Binding-site contacts:
Ligand atom C5 contacts residue GLU117 of chain 2.A at 3.6 Å.
Ligand atom N3 contacts residue GLY118 of chain 2.A at 3.8 Å.
Ligand atom N3 contacts residue ARG119 of chain 2.A at 3.9 Å.
Ligand atom C12 contacts residue GLU60 of chain 2.A at 3.5 Å.
Ligand atom C2 contacts residue MN1 of chain 2.D at 3.3 Å.
Ligand atom C13 contacts residue LYS56 of chain 2.A at 3.9 Å.
Ligand atom C2 contacts residue MSR1 of chain 2.G at 3.6 Å.
Ligand atom C5 contacts residue LEU79 of chain 2.A at 3.8 Å (hydrophobic).
Ligand atom C15 contacts residue ASP120 of chain 2.A at 3.8 Å.
Ligand atom C11 contacts residue LEU53 of chain 2.A at 3.9 Å (hydrophobic).
Ligand atom C2 contacts residue ALA57 of chain 2.A at 3.9 Å (hydrophobic).
Ligand atom C2 contacts residue ARG119 of chain 2.A at 3.5 Å.
Ligand atom C12 contacts residue ARG119 of chain 2.A at 3.8 Å.
Ligand atom C4 contacts residue GLY118 of chain 2.A at 3.6 Å.
Ligand atom C16 contacts residue ARG119 of chain 2.A at 3.9 Å.
Ligand atom C14 contacts residue LYS56 of chain 2.A at 3.6 Å.
Ligand atom C16 contacts residue GLY118 of chain 2.A at 3.3 Å.
Ligand atom NFE contacts residue MN1 of chain 2.D at 2.3 Å.
Ligand atom N3 contacts residue ALA57 of chain 2.A at 3.6 Å.
Ligand atom NFE contacts residue GLY118 of chain 2.A at 3.5 Å (h-bond).
Ligand atom C4 contacts residue LEU53 of chain 2.A at 3.2 Å (hydrophobic).
Ligand atom O17 contacts residue LYS56 of chain 2.A at 3.9 Å.
Ligand atom C5 contacts residue MSR1 of chain 2.G at 3.9 Å.
Ligand atom C5 contacts residue GLY118 of chain 2.A at 3.6 Å.
Ligand atom C4 contacts residue ALA57 of chain 2.A at 3.5 Å (hydrophobic).
Ligand atom C13 contacts residue ASP120 of chain 2.A at 3.5 Å.
Ligand atom C5 contacts residue ALA57 of chain 2.A at 3.7 Å (hydrophobic).
Ligand atom NFE contacts residue GLU117 of chain 2.A at 3.1 Å (salt-bridge).
Ligand atom N3 contacts residue LEU53 of chain 2.A at 3.9 Å.
Ligand atom C13 contacts residue GLU60 of chain 2.A at 3.7 Å.
Ligand atom NFE contacts residue MSR1 of chain 2.G at 3.1 Å (h-bond).
Ligand atom C16 contacts residue LEU53 of chain 2.A at 3.9 Å (hydrophobic).
Ligand atom C12 contacts residue ALA57 of chain 2.A at 3.6 Å (hydrophobic).
Ligand atom C5 contacts residue MN1 of chain 2.D at 3.1 Å.
Ligand atom C14 contacts residue ASP120 of chain 2.A at 3.7 Å.
Ligand atom O17 contacts residue ASP120 of chain 2.A at 3.5 Å.
Ligand atom C15 contacts residue LYS56 of chain 2.A at 3.7 Å.
Ligand atom C11 contacts residue ARG119 of chain 2.A at 3.7 Å.
Ligand atom C12 contacts residue ASP120 of chain 2.A at 3.9 Å.
Ligand atom C2 contacts residue GLY118 of chain 2.A at 3.8 Å.

Sequence of chain 2.A:
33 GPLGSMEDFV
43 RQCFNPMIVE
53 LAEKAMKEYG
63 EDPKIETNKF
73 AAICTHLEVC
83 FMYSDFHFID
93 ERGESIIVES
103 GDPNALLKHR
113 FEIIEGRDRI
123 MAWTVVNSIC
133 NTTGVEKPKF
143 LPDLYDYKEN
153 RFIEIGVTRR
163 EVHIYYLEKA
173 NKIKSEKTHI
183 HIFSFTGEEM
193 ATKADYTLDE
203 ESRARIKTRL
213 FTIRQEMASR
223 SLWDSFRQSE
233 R

The small molecule below binds the protein below.
Small molecule (SMILES): Oc1ccc(-n2ccnc2)cc1